Sequence of chain 1.H:
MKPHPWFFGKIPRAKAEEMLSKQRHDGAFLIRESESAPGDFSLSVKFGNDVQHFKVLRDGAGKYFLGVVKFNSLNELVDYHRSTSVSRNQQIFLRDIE

The protein below binds the small molecule below.
Small molecule (SMILES): CC(C)[C@H](NC(=O)[C@H](Cc1ccc(OP(=O)(O)O)cc1)NC(=O)[C@@H]([NH3+])CO)C(=O)N[C@@H](CC(N)=O)C(=O)N[C@H](C(=O)N[C@@H](C)C=O)C(C)C

Binding-site contacts:
Ligand atom CG2 contacts residue LYS56 of chain 1.H at 3.8 Å.
Ligand atom CG contacts residue GLY68 of chain 1.H at 3.6 Å.
Ligand atom O3P contacts residue ARG33 of chain 1.H at 2.7 Å (salt-bridge).
Ligand atom CZ contacts residue LYS56 of chain 1.H at 3.7 Å.
Ligand atom P contacts residue SER43 of chain 1.H at 3.4 Å.
Ligand atom CE2 contacts residue SER43 of chain 1.H at 3.3 Å.
Ligand atom CG contacts residue LYS56 of chain 1.H at 3.4 Å.
Ligand atom N contacts residue HIS54 of chain 1.H at 3.0 Å (h-bond).
Ligand atom CE1 contacts residue LYS56 of chain 1.H at 3.4 Å.
Ligand atom O contacts residue ARG14 of chain 1.H at 2.3 Å (salt-bridge).
Ligand atom O contacts residue VAL69 of chain 1.H at 3.7 Å.
Ligand atom OG contacts residue ARG14 of chain 1.H at 2.6 Å (salt-bridge).
Ligand atom O3P contacts residue SER35 of chain 1.H at 3.5 Å.
Ligand atom O1P contacts residue GLU36 of chain 1.H at 3.6 Å.
Ligand atom CZ contacts residue SER43 of chain 1.H at 3.5 Å.
Ligand atom P contacts residue ARG33 of chain 1.H at 3.8 Å.
Ligand atom O contacts residue LYS71 of chain 1.H at 3.7 Å.
Ligand atom CD2 contacts residue HIS54 of chain 1.H at 3.6 Å.
Ligand atom O2P contacts residue ARG14 of chain 1.H at 3.5 Å (salt-bridge).
Ligand atom C contacts residue ARG14 of chain 1.H at 3.5 Å.
Ligand atom CD1 contacts residue LYS56 of chain 1.H at 3.6 Å.
Ligand atom OD1 contacts residue PHE55 of chain 1.H at 3.4 Å.
Ligand atom O3P contacts residue GLU36 of chain 1.H at 3.0 Å (salt-bridge).
Ligand atom CB contacts residue HIS54 of chain 1.H at 3.3 Å.
Ligand atom O1P contacts residue SER37 of chain 1.H at 2.9 Å (h-bond).
Ligand atom OD1 contacts residue LYS56 of chain 1.H at 2.8 Å (salt-bridge).
Ligand atom OH contacts residue SER35 of chain 1.H at 3.6 Å.
Ligand atom O3P contacts residue SER43 of chain 1.H at 2.8 Å (h-bond).
Ligand atom CD2 contacts residue PHE55 of chain 1.H at 3.7 Å (hydrophobic).
Ligand atom CG1 contacts residue HIS54 of chain 1.H at 3.8 Å.
Ligand atom CA contacts residue HIS54 of chain 1.H at 3.4 Å.
Ligand atom ND2 contacts residue LYS56 of chain 1.H at 3.0 Å (salt-bridge).
Ligand atom CG2 contacts residue PHE55 of chain 1.H at 3.2 Å (hydrophobic).
Ligand atom OH contacts residue SER43 of chain 1.H at 3.0 Å (h-bond).
Ligand atom CB contacts residue GLY68 of chain 1.H at 3.3 Å.
Ligand atom C contacts residue HIS54 of chain 1.H at 3.7 Å.
Ligand atom CD2 contacts residue LYS56 of chain 1.H at 3.6 Å.
Ligand atom O contacts residue GLY68 of chain 1.H at 3.8 Å.
Ligand atom ND2 contacts residue GLY68 of chain 1.H at 3.1 Å (h-bond).
Ligand atom O2P contacts residue ARG33 of chain 1.H at 3.0 Å (salt-bridge).